Binding-site contacts:
Ligand atom C5 contacts residue PHE7 of chain 1.B at 3.8 Å (hydrophobic).
Ligand atom O7 contacts residue ASN61 of chain 1.B at 3.0 Å (h-bond).
Ligand atom C2 contacts residue ASN61 of chain 1.B at 2.4 Å.
Ligand atom C1 contacts residue THR63 of chain 1.B at 3.8 Å.
Ligand atom C3 contacts residue ASP29 of chain 1.B at 3.8 Å.
Ligand atom C6 contacts residue GLN59 of chain 1.B at 3.5 Å.
Ligand atom O3 contacts residue ARG65 of chain 1.B at 3.3 Å (salt-bridge).
Ligand atom C3 contacts residue ASN61 of chain 1.B at 3.8 Å.
Ligand atom C6 contacts residue PHE7 of chain 1.B at 3.9 Å (hydrophobic).
Ligand atom O4 contacts residue MAN7 of chain 1.C at 3.1 Å (h-bond).
Ligand atom C2 contacts residue ASP29 of chain 1.B at 3.8 Å.
Ligand atom C6 contacts residue PHE5 of chain 1.B at 3.8 Å (hydrophobic).
Ligand atom C3 contacts residue PHE5 of chain 1.B at 3.8 Å (hydrophobic).
Ligand atom C6 contacts residue PHE7 of chain 1.B at 3.8 Å (hydrophobic).
Ligand atom O3 contacts residue ASP29 of chain 1.B at 3.9 Å.
Ligand atom C2 contacts residue PHE5 of chain 1.B at 3.6 Å (hydrophobic).
Ligand atom C3 contacts residue LYS10 of chain 1.B at 3.8 Å.
Ligand atom N2 contacts residue ASP29 of chain 1.B at 2.9 Å (salt-bridge).
Ligand atom O5 contacts residue PHE5 of chain 1.B at 3.8 Å.
Ligand atom C7 contacts residue ARG65 of chain 1.B at 3.8 Å.
Ligand atom O5 contacts residue ASN61 of chain 1.B at 2.4 Å (h-bond).
Ligand atom C1 contacts residue PHE7 of chain 1.B at 3.9 Å (hydrophobic).
Ligand atom O4 contacts residue LYS10 of chain 1.B at 3.4 Å (salt-bridge).
Ligand atom C2 contacts residue PHE7 of chain 1.B at 4.0 Å (hydrophobic).
Ligand atom C1 contacts residue ASN61 of chain 1.B at 1.4 Å.
Ligand atom O6 contacts residue PHE5 of chain 1.B at 3.8 Å.
Ligand atom O7 contacts residue VAL28 of chain 1.B at 3.9 Å.
Ligand atom C4 contacts residue PHE5 of chain 1.B at 4.0 Å (hydrophobic).
Ligand atom C8 contacts residue ASP29 of chain 1.B at 3.5 Å.
Ligand atom O6 contacts residue PHE7 of chain 1.B at 3.7 Å.
Ligand atom C6 contacts residue THR24 of chain 1.B at 3.6 Å.
Ligand atom C5 contacts residue ASN61 of chain 1.B at 3.7 Å.
Ligand atom C4 contacts residue MAN7 of chain 1.C at 3.9 Å.
Ligand atom N2 contacts residue ASN61 of chain 1.B at 2.9 Å (h-bond).
Ligand atom C7 contacts residue ASP29 of chain 1.B at 3.7 Å.
Ligand atom O3 contacts residue LYS10 of chain 1.B at 2.8 Å (salt-bridge).
Ligand atom C7 contacts residue ASN61 of chain 1.B at 3.1 Å.
Ligand atom C3 contacts residue MAN7 of chain 1.C at 3.8 Å.
Ligand atom O7 contacts residue ARG65 of chain 1.B at 2.9 Å (salt-bridge).
Ligand atom C1 contacts residue PHE5 of chain 1.B at 3.8 Å (hydrophobic).

Sequence of chain 1.B:
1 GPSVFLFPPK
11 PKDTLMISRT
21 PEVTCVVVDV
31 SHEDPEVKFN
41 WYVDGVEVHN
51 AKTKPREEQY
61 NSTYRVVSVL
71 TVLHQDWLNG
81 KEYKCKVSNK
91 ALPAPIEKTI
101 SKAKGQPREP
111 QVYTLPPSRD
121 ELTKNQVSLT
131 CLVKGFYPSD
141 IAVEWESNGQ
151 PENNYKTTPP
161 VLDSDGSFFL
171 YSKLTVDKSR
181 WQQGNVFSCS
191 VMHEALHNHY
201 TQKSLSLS

The protein below binds the small molecule below.
Small molecule (SMILES): CC(=O)N[C@H]1[C@H](O[C@H]2[C@H](O)[C@@H](NC(C)=O)CO[C@@H]2CO[C@@H]2O[C@@H](C)[C@@H](O)[C@@H](O)[C@@H]2O)O[C@H](CO)[C@@H](O[C@@H]2O[C@H](CO[C@H]3O[C@H](CO)[C@@H](O)[C@H](O)[C@@H]3O[C@@H]3O[C@H](CO)[C@@H](O)[C@H](O)[C@H]3NC(C)=O)[C@@H](O)[C@H](O[C@H]3O[C@H](CO)[C@@H](O)[C@H](O)[C@@H]3O)[C@@H]2O)[C@@H]1O